This protein binds this small molecule.
Small molecule (SMILES): CCOC(=O)c1ccc(OCCCC2CCN(c3ccc(C)nn3)CC2)cc1

Sequence of chain 54.B:
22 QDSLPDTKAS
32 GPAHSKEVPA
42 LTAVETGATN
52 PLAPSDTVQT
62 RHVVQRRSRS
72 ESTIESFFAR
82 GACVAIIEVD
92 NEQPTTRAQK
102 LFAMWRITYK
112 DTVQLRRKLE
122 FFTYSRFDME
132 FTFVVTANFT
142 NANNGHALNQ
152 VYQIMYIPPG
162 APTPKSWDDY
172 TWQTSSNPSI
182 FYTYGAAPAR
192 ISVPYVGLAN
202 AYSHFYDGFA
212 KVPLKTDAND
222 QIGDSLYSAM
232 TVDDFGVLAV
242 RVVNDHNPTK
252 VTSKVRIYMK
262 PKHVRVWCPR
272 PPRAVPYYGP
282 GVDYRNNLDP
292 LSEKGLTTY

Sequence of chain 55.D:
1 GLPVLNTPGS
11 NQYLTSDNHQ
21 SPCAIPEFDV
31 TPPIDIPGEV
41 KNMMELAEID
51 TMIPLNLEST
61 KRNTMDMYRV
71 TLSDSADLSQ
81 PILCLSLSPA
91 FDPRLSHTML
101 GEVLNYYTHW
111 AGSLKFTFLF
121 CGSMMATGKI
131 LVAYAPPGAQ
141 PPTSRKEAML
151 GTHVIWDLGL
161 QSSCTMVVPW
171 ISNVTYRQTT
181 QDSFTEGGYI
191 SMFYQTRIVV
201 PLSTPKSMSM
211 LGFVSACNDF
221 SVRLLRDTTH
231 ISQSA

Binding-site contacts:
Ligand atom O23 contacts residue TYR110 of chain 54.B at 3.5 Å.
Ligand atom C25 contacts residue THR109 of chain 54.B at 3.2 Å.
Ligand atom C19 contacts residue PHE236 of chain 54.B at 3.6 Å (hydrophobic).
Ligand atom O24 contacts residue THR109 of chain 54.B at 3.6 Å.
Ligand atom C21 contacts residue TYR203 of chain 54.B at 3.7 Å (hydrophobic).
Ligand atom N3 contacts residue ILE192 of chain 54.B at 3.7 Å.
Ligand atom C10 contacts residue PHE132 of chain 54.B at 3.7 Å (hydrophobic).
Ligand atom C16 contacts residue MET130 of chain 54.B at 3.8 Å (hydrophobic).
Ligand atom C3 contacts residue TYR157 of chain 54.B at 3.4 Å (hydrophobic).
Ligand atom C13 contacts residue PHE236 of chain 54.B at 3.8 Å (hydrophobic).
Ligand atom N3 contacts residue LEU239 of chain 54.B at 3.8 Å.
Ligand atom C19 contacts residue TYR110 of chain 54.B at 3.8 Å (hydrophobic).
Ligand atom C8 contacts residue VAL194 of chain 54.B at 3.8 Å (hydrophobic).
Ligand atom C22 contacts residue TYR110 of chain 54.B at 3.3 Å (hydrophobic).
Ligand atom N4 contacts residue ILE192 of chain 54.B at 3.6 Å.
Ligand atom C4 contacts residue TYR157 of chain 54.B at 3.5 Å (hydrophobic).
Ligand atom C22 contacts residue PHE236 of chain 54.B at 3.3 Å (hydrophobic).
Ligand atom N6 contacts residue VAL194 of chain 54.B at 3.6 Å.
Ligand atom C7 contacts residue TYR157 of chain 54.B at 3.5 Å (hydrophobic).
Ligand atom C4 contacts residue ALA24 of chain 54.D at 3.9 Å (hydrophobic).
Ligand atom C7 contacts residue VAL194 of chain 54.B at 3.6 Å (hydrophobic).
Ligand atom C3 contacts residue ALA24 of chain 54.D at 3.6 Å (hydrophobic).
Ligand atom C12 contacts residue PHE236 of chain 54.B at 3.7 Å (hydrophobic).
Ligand atom C10 contacts residue ILE108 of chain 54.B at 3.5 Å (hydrophobic).
Ligand atom C13 contacts residue ILE108 of chain 54.B at 3.6 Å (hydrophobic).
Ligand atom O23 contacts residue PHE236 of chain 54.B at 3.3 Å.
Ligand atom C20 contacts residue PHE236 of chain 54.B at 3.4 Å (hydrophobic).
Ligand atom C9 contacts residue VAL194 of chain 54.B at 3.8 Å (hydrophobic).
Ligand atom O24 contacts residue TYR110 of chain 54.B at 3.3 Å.
Ligand atom C1 contacts residue ILE155 of chain 54.B at 3.8 Å (hydrophobic).
Ligand atom O24 contacts residue PHE236 of chain 54.B at 3.9 Å.
Ligand atom C17 contacts residue MET130 of chain 54.B at 3.7 Å (hydrophobic).
Ligand atom C1 contacts residue ILE181 of chain 54.B at 3.5 Å (hydrophobic).
Ligand atom O15 contacts residue MET130 of chain 54.B at 3.8 Å.
Ligand atom C3 contacts residue PRO179 of chain 54.B at 3.6 Å (hydrophobic).
Ligand atom C8 contacts residue TYR157 of chain 54.B at 3.4 Å (hydrophobic).
Ligand atom C11 contacts residue PHE132 of chain 54.B at 3.5 Å (hydrophobic).
Ligand atom C18 contacts residue TYR110 of chain 54.B at 3.8 Å (hydrophobic).
Ligand atom C7 contacts residue ILE25 of chain 54.D at 3.8 Å (hydrophobic).
Ligand atom N4 contacts residue LEU239 of chain 54.B at 3.6 Å.

Sequence of chain 54.D:
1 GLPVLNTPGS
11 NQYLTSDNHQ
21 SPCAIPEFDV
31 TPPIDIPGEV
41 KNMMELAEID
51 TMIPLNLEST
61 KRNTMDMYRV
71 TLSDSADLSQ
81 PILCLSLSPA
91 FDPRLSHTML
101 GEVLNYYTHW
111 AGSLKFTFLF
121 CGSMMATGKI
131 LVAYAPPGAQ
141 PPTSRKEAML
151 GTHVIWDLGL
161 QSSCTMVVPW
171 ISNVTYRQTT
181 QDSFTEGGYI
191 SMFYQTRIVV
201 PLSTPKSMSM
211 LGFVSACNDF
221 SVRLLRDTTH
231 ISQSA